Sequence of chain 1.T:
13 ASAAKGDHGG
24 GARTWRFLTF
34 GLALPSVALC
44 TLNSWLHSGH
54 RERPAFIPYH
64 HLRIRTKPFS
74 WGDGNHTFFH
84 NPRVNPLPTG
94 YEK

Binding-site contacts:
Ligand atom C22 contacts residue PHE30 of chain 1.T at 4.2 Å (hydrophobic).
Ligand atom C6 contacts residue TRP275 of chain 1.A at 3.7 Å (hydrophobic).
Ligand atom O25 contacts residue MET271 of chain 1.A at 3.6 Å.
Ligand atom O3 contacts residue GLU62 of chain 1.B at 3.9 Å.
Ligand atom C21 contacts residue ARG29 of chain 1.T at 4.1 Å.
Ligand atom C24 contacts residue ARG29 of chain 1.T at 3.7 Å.
Ligand atom C19 contacts residue PHE33 of chain 1.T at 4.0 Å (hydrophobic).
Ligand atom C3 contacts residue THR66 of chain 1.B at 3.8 Å.
Ligand atom O25 contacts residue ARG26 of chain 1.T at 3.0 Å (salt-bridge).
Ligand atom C4 contacts residue THR66 of chain 1.B at 4.0 Å.
Ligand atom C12 contacts residue PHE33 of chain 1.T at 3.8 Å (hydrophobic).
Ligand atom C6 contacts residue THR66 of chain 1.B at 4.2 Å.
Ligand atom C15 contacts residue MET271 of chain 1.A at 3.8 Å (hydrophobic).
Ligand atom C16 contacts residue PHE30 of chain 1.T at 4.1 Å (hydrophobic).
Ligand atom O26 contacts residue ARG29 of chain 1.T at 3.3 Å (salt-bridge).
Ligand atom C16 contacts residue MET271 of chain 1.A at 3.8 Å (hydrophobic).
Ligand atom C22 contacts residue MET271 of chain 1.A at 3.7 Å (hydrophobic).
Ligand atom C19 contacts residue TRP275 of chain 1.A at 3.7 Å (hydrophobic).
Ligand atom O26 contacts residue ARG26 of chain 1.T at 2.9 Å (salt-bridge).
Ligand atom C18 contacts residue GLY34 of chain 1.T at 3.5 Å.
Ligand atom C24 contacts residue MET271 of chain 1.A at 3.6 Å (hydrophobic).
Ligand atom C7 contacts residue GLU62 of chain 1.B at 3.8 Å.
Ligand atom C20 contacts residue PHE30 of chain 1.T at 3.7 Å (hydrophobic).
Ligand atom C15 contacts residue TRP275 of chain 1.A at 3.9 Å (hydrophobic).
Ligand atom C11 contacts residue PHE33 of chain 1.T at 3.8 Å (hydrophobic).
Ligand atom O3 contacts residue THR66 of chain 1.B at 4.2 Å.
Ligand atom C15 contacts residue GLY272 of chain 1.A at 3.9 Å.
Ligand atom O7 contacts residue GLU62 of chain 1.B at 2.9 Å (salt-bridge).
Ligand atom C4 contacts residue GLU62 of chain 1.B at 3.9 Å.
Ligand atom C18 contacts residue PHE30 of chain 1.T at 3.8 Å (hydrophobic).
Ligand atom C5 contacts residue THR66 of chain 1.B at 4.0 Å.
Ligand atom C21 contacts residue PHE30 of chain 1.T at 3.9 Å (hydrophobic).
Ligand atom O3 contacts residue THR63 of chain 1.B at 3.2 Å (h-bond).
Ligand atom C18 contacts residue TRP275 of chain 1.A at 4.0 Å (hydrophobic).
Ligand atom C23 contacts residue ARG29 of chain 1.T at 4.0 Å.
Ligand atom C7 contacts residue TRP275 of chain 1.A at 4.0 Å (hydrophobic).
Ligand atom C18 contacts residue PHE33 of chain 1.T at 4.1 Å (hydrophobic).
Ligand atom O26 contacts residue MET271 of chain 1.A at 3.7 Å.
Ligand atom C24 contacts residue ARG26 of chain 1.T at 3.7 Å.
Ligand atom C21 contacts residue PHE33 of chain 1.T at 4.2 Å (hydrophobic).

A protein and the small-molecule ligand that binds it are described below.
Small molecule (SMILES): C[C@H](CCC(=O)O)[C@H]1CC[C@H]2[C@@H]3[C@H](O)C[C@@H]4C[C@H](O)CC[C@]4(C)[C@H]3C[C@H](O)[C@]12C

Sequence of chain 1.A:
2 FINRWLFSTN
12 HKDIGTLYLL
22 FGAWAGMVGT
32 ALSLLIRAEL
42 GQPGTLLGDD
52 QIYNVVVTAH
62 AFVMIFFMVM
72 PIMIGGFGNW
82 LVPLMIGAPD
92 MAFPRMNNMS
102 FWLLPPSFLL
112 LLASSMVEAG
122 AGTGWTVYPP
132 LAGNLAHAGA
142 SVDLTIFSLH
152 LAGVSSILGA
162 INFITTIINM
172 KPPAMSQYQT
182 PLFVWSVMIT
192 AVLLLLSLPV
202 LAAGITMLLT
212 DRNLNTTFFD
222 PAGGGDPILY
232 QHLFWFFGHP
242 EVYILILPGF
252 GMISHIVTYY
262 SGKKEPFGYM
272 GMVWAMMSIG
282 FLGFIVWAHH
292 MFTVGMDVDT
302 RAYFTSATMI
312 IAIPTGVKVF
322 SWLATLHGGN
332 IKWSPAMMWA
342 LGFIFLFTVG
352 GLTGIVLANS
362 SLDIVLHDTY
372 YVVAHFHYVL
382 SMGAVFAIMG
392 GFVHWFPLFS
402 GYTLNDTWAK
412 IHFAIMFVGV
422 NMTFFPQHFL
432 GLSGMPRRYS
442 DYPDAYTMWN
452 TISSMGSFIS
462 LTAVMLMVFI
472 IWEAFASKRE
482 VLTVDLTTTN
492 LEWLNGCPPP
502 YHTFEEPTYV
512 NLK

Sequence of chain 1.B:
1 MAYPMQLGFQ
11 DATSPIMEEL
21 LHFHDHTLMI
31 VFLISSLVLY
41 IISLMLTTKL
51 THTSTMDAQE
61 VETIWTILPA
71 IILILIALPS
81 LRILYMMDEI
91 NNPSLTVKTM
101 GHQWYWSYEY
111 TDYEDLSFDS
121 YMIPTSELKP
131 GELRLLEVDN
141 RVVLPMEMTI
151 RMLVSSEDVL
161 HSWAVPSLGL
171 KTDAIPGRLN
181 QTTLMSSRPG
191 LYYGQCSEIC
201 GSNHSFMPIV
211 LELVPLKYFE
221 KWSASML